Binding-site contacts:
Ligand atom C2 contacts residue TRP374 of chain 26.A at 4.1 Å (hydrophobic).
Ligand atom C8 contacts residue C151 of chain 26.D at 3.7 Å.
Ligand atom C16 contacts residue ASP229 of chain 26.A at 4.3 Å.
Ligand atom S1 contacts residue LYS215 of chain 26.A at 4.1 Å.
Ligand atom O2S contacts residue GLY222 of chain 26.A at 3.3 Å (h-bond).
Ligand atom O1S contacts residue GLY222 of chain 26.A at 2.3 Å (h-bond).
Ligand atom O2S contacts residue ARG224 of chain 26.A at 4.5 Å.
Ligand atom S1 contacts residue ARG224 of chain 26.A at 4.3 Å.
Ligand atom O1S contacts residue TRP374 of chain 26.A at 4.3 Å.
Ligand atom O1S contacts residue LYS215 of chain 26.A at 2.7 Å (salt-bridge).
Ligand atom C13 contacts residue C151 of chain 26.D at 4.5 Å.
Ligand atom C1 contacts residue TRP374 of chain 26.A at 3.6 Å (hydrophobic).
Ligand atom S1 contacts residue GLY222 of chain 26.A at 3.0 Å (h-bond).
Ligand atom O3S contacts residue ARG224 of chain 26.A at 2.9 Å (salt-bridge).
Ligand atom C5 contacts residue C151 of chain 26.D at 4.0 Å.
Ligand atom C7 contacts residue C151 of chain 26.D at 3.4 Å.
Ligand atom O3S contacts residue PHE223 of chain 26.A at 3.9 Å.
Ligand atom S1 contacts residue TRP374 of chain 26.A at 4.0 Å.
Ligand atom C9 contacts residue C151 of chain 26.D at 3.4 Å.
Ligand atom C3 contacts residue TRP374 of chain 26.A at 4.3 Å (hydrophobic).
Ligand atom O1S contacts residue PHE223 of chain 26.A at 4.5 Å.
Ligand atom O3S contacts residue TRP374 of chain 26.A at 3.3 Å.
Ligand atom C10 contacts residue C151 of chain 26.D at 3.4 Å.
Ligand atom C11 contacts residue C151 of chain 26.D at 3.5 Å.
Ligand atom O3S contacts residue GLY222 of chain 26.A at 2.9 Å (h-bond).
Ligand atom C12 contacts residue C151 of chain 26.D at 3.4 Å.
Ligand atom C6 contacts residue C151 of chain 26.D at 4.2 Å.

The protein below binds the small molecule below.
Small molecule (SMILES): CCCCCCCCCCCC[N+](C)(C)CCCS(=O)(=O)O

Sequence of chain 26.A:
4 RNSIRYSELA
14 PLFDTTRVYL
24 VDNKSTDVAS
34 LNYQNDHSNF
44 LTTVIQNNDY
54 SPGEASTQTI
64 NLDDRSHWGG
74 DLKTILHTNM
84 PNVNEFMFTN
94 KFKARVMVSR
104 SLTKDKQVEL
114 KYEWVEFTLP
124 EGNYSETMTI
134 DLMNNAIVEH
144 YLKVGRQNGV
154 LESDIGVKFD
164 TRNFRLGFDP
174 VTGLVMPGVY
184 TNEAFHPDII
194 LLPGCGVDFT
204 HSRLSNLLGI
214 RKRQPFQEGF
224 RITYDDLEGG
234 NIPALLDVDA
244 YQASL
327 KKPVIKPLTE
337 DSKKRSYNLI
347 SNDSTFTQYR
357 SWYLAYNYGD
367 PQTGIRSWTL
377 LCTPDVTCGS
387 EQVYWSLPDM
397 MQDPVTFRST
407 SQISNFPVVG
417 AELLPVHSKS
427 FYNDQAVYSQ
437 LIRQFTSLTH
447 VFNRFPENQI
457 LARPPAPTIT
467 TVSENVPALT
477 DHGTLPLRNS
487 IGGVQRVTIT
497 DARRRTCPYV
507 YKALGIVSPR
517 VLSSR